A small-molecule ligand and the protein it binds are described below.
Small molecule (SMILES): CC(=O)N[C@@H]1[C@@H](O)[C@H](O)[C@@H](CO)O[C@H]1O

Binding-site contacts:
Ligand atom C1 contacts residue ASN657 of chain 1.C at 1.4 Å.
Ligand atom C3 contacts residue ASN657 of chain 1.C at 3.8 Å.
Ligand atom N2 contacts residue HIS655 of chain 1.C at 3.7 Å.
Ligand atom C5 contacts residue ASN657 of chain 1.C at 3.7 Å.
Ligand atom N2 contacts residue ASN657 of chain 1.C at 2.9 Å (h-bond).
Ligand atom O7 contacts residue ASN657 of chain 1.C at 3.0 Å (h-bond).
Ligand atom O7 contacts residue VAL656 of chain 1.C at 3.8 Å.
Ligand atom C4 contacts residue ASN657 of chain 1.C at 4.2 Å.
Ligand atom N2 contacts residue VAL656 of chain 1.C at 3.8 Å.
Ligand atom C8 contacts residue HIS655 of chain 1.C at 3.5 Å.
Ligand atom O5 contacts residue ASN657 of chain 1.C at 2.4 Å (h-bond).
Ligand atom C8 contacts residue VAL656 of chain 1.C at 4.2 Å (hydrophobic).
Ligand atom C7 contacts residue VAL656 of chain 1.C at 3.9 Å (hydrophobic).
Ligand atom C2 contacts residue ASN657 of chain 1.C at 2.5 Å.
Ligand atom C7 contacts residue HIS655 of chain 1.C at 4.0 Å.
Ligand atom C7 contacts residue ASN657 of chain 1.C at 3.3 Å.

Sequence of chain 1.C:
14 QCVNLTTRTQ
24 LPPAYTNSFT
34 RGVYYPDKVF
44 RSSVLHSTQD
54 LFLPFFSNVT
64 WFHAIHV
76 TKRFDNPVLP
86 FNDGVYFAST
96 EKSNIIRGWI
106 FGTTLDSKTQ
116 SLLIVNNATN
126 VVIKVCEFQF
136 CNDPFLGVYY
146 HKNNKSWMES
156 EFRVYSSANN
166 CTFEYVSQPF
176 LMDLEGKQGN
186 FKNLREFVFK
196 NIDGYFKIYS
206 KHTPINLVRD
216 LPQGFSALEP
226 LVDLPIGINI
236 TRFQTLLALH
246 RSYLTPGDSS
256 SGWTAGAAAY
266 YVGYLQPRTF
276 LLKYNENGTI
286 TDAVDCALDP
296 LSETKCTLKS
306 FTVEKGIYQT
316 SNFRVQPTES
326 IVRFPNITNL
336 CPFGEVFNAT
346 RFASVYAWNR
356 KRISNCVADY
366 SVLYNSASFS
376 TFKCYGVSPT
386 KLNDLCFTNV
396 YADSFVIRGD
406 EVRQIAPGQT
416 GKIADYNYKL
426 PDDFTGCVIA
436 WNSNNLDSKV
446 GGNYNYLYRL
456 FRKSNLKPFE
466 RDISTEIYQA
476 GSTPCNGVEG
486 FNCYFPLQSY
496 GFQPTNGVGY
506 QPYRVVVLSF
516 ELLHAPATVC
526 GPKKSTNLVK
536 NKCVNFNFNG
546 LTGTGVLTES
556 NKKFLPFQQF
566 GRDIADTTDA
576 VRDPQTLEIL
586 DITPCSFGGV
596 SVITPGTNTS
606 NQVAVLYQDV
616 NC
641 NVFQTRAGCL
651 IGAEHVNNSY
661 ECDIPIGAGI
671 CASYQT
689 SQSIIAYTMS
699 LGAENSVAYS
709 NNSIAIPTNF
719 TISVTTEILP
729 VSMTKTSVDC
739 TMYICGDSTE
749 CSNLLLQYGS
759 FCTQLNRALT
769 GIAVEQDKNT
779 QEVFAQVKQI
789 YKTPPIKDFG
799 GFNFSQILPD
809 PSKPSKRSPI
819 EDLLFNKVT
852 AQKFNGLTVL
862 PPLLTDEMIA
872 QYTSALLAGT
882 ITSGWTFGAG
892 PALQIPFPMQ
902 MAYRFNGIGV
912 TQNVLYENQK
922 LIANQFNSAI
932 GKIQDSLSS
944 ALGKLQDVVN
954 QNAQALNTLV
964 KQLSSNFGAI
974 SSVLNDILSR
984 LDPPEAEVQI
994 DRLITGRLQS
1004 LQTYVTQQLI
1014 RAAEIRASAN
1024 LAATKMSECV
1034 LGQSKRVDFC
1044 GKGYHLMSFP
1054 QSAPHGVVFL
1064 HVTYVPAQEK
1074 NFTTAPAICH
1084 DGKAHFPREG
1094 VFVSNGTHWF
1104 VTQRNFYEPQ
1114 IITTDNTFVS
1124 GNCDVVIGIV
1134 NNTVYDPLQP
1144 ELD